Binding-site contacts:
Ligand atom C7 contacts residue GLU216 of chain 1.B at 4.1 Å.
Ligand atom C8 contacts residue ASN76 of chain 1.B at 4.3 Å.
Ligand atom N2 contacts residue ASN76 of chain 1.B at 2.6 Å (h-bond).
Ligand atom O3 contacts residue GLU216 of chain 1.B at 4.3 Å.
Ligand atom C1 contacts residue ASN76 of chain 1.B at 1.4 Å.
Ligand atom C8 contacts residue ALA75 of chain 1.B at 4.0 Å (hydrophobic).
Ligand atom C2 contacts residue ASN76 of chain 1.B at 2.2 Å.
Ligand atom C4 contacts residue ASN76 of chain 1.B at 4.2 Å.
Ligand atom C7 contacts residue HIS74 of chain 1.B at 3.4 Å.
Ligand atom C2 contacts residue GLU216 of chain 1.B at 3.8 Å.
Ligand atom N2 contacts residue GLU216 of chain 1.B at 3.2 Å (salt-bridge).
Ligand atom C8 contacts residue ARG214 of chain 1.B at 4.4 Å.
Ligand atom C5 contacts residue ASN76 of chain 1.B at 3.7 Å.
Ligand atom O5 contacts residue THR79 of chain 1.B at 4.3 Å.
Ligand atom C8 contacts residue ARG215 of chain 1.B at 4.2 Å.
Ligand atom C8 contacts residue LEU237 of chain 1.B at 3.8 Å (hydrophobic).
Ligand atom O5 contacts residue ASN76 of chain 1.B at 2.5 Å (h-bond).
Ligand atom O7 contacts residue HIS74 of chain 1.B at 2.6 Å (h-bond).
Ligand atom C1 contacts residue THR78 of chain 1.B at 4.3 Å.
Ligand atom C8 contacts residue GLU216 of chain 1.B at 3.6 Å.
Ligand atom C7 contacts residue LEU237 of chain 1.B at 4.0 Å (hydrophobic).
Ligand atom C3 contacts residue GLU216 of chain 1.B at 3.7 Å.
Ligand atom O7 contacts residue LEU237 of chain 1.B at 3.7 Å.
Ligand atom O3 contacts residue GLY236 of chain 1.B at 4.4 Å.
Ligand atom C8 contacts residue HIS74 of chain 1.B at 3.6 Å.
Ligand atom O7 contacts residue ASN76 of chain 1.B at 3.5 Å (h-bond).
Ligand atom C3 contacts residue ASN76 of chain 1.B at 3.6 Å.
Ligand atom C1 contacts residue GLU216 of chain 1.B at 4.0 Å.
Ligand atom C7 contacts residue ASN76 of chain 1.B at 3.2 Å.

This small molecule binds to this protein.
Small molecule (SMILES): CC(=O)N[C@@H]1[C@@H](O)[C@H](O)[C@@H](CO)O[C@H]1O

Sequence of chain 1.B:
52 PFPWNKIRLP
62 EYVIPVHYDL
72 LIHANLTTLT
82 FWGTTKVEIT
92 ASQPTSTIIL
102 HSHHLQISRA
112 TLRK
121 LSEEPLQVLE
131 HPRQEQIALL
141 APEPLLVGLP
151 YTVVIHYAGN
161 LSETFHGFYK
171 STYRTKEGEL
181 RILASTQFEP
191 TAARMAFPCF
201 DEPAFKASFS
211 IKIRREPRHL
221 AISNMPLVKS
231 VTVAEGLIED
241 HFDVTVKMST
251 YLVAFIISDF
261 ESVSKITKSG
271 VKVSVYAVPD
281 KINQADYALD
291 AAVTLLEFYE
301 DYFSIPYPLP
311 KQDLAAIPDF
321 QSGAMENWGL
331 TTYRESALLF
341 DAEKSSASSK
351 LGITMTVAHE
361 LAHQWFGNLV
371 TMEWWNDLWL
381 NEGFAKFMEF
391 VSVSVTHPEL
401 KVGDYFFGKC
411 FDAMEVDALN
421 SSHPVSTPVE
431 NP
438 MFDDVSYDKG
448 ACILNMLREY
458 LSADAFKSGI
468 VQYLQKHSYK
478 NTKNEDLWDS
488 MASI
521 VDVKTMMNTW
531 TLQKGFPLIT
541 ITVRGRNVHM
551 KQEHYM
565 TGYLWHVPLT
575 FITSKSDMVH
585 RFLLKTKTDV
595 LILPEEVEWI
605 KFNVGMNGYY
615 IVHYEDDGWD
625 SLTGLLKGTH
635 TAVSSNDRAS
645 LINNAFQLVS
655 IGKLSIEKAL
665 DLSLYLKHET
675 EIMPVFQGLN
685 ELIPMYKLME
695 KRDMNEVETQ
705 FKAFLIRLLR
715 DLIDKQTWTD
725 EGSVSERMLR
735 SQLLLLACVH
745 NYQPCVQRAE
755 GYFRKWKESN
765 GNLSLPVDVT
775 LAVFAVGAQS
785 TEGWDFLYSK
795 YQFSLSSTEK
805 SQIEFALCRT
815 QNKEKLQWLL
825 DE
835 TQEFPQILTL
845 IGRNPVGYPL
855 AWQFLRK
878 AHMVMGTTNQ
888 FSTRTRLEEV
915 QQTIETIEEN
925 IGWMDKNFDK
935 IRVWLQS